Binding-site contacts:
Ligand atom OAD contacts residue THR135 of chain 1.D at 3.9 Å.
Ligand atom CAG contacts residue POP1 of chain 1.T at 3.2 Å.
Ligand atom OAD contacts residue SER132 of chain 1.D at 3.5 Å (h-bond).
Ligand atom C6 contacts residue PHE180 of chain 1.D at 3.8 Å (hydrophobic).
Ligand atom C2 contacts residue VAL181 of chain 1.D at 3.4 Å (hydrophobic).
Ligand atom N3 contacts residue ASP187 of chain 1.D at 4.4 Å.
Ligand atom C5 contacts residue LYS159 of chain 1.D at 4.0 Å.
Ligand atom CAI contacts residue ASP131 of chain 1.D at 4.2 Å.
Ligand atom OAB contacts residue GLY133 of chain 1.D at 2.9 Å (h-bond).
Ligand atom O6 contacts residue PHE180 of chain 1.D at 3.5 Å.
Ligand atom O6 contacts residue ASP179 of chain 1.D at 3.6 Å (salt-bridge).
Ligand atom C5 contacts residue PHE180 of chain 1.D at 4.2 Å (hydrophobic).
Ligand atom N1 contacts residue VAL181 of chain 1.D at 2.5 Å (h-bond).
Ligand atom C2 contacts residue PHE180 of chain 1.D at 4.0 Å (hydrophobic).
Ligand atom N1 contacts residue LEU186 of chain 1.D at 4.1 Å.
Ligand atom OAC contacts residue SER132 of chain 1.D at 2.9 Å (h-bond).
Ligand atom OAB contacts residue VAL130 of chain 1.D at 3.7 Å.
Ligand atom C4 contacts residue VAL129 of chain 1.D at 4.2 Å (hydrophobic).
Ligand atom OAN contacts residue VAL129 of chain 1.D at 4.0 Å.
Ligand atom NAL contacts residue POP1 of chain 1.T at 3.4 Å (h-bond).
Ligand atom C8 contacts residue LYS159 of chain 1.D at 4.2 Å.
Ligand atom N9 contacts residue VAL129 of chain 1.D at 4.3 Å.
Ligand atom O6 contacts residue LYS159 of chain 1.D at 3.5 Å.
Ligand atom PAU contacts residue SER132 of chain 1.D at 3.5 Å.
Ligand atom PAU contacts residue ASP131 of chain 1.D at 3.8 Å.
Ligand atom PAU contacts residue GLY133 of chain 1.D at 4.1 Å.
Ligand atom N3 contacts residue PHE180 of chain 1.D at 4.3 Å.
Ligand atom C2 contacts residue LEU186 of chain 1.D at 4.0 Å (hydrophobic).
Ligand atom O6 contacts residue VAL181 of chain 1.D at 3.0 Å (h-bond).
Ligand atom OAB contacts residue SER132 of chain 1.D at 3.2 Å (h-bond).
Ligand atom CAI contacts residue VAL130 of chain 1.D at 4.3 Å (hydrophobic).
Ligand atom N7 contacts residue LYS159 of chain 1.D at 3.1 Å (salt-bridge).
Ligand atom OAB contacts residue ASP131 of chain 1.D at 2.9 Å (salt-bridge).
Ligand atom N1 contacts residue PHE180 of chain 1.D at 3.8 Å.
Ligand atom C6 contacts residue LYS159 of chain 1.D at 4.3 Å.
Ligand atom CAR contacts residue VAL129 of chain 1.D at 4.2 Å (hydrophobic).
Ligand atom C6 contacts residue VAL181 of chain 1.D at 3.4 Å (hydrophobic).
Ligand atom CAI contacts residue VAL129 of chain 1.D at 3.4 Å (hydrophobic).
Ligand atom OAC contacts residue ASP131 of chain 1.D at 3.7 Å.
Ligand atom C2 contacts residue ASP187 of chain 1.D at 3.7 Å.

Sequence of chain 1.D:
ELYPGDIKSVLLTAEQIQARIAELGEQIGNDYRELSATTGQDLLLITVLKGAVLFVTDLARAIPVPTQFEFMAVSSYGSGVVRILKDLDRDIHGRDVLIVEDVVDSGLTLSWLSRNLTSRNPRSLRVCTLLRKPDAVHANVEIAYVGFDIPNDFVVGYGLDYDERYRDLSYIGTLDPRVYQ

The protein below binds the small molecule below.
Small molecule (SMILES): O=c1[nH]cnc2c1ncn2[C@@H]1CNC[C@@H]1OCP(=O)(O)O